Binding-site contacts:
Ligand atom CG contacts residue THR1 of chain 1.M at 3.8 Å.
Ligand atom CG contacts residue ASN104 of chain 1.B at 4.2 Å.
Ligand atom N contacts residue ASN105 of chain 1.B at 3.4 Å (h-bond).
Ligand atom CA contacts residue HIS219 of chain 1.B at 3.7 Å.
Ligand atom O contacts residue THR1 of chain 1.M at 3.8 Å.
Ligand atom C contacts residue THR1 of chain 1.M at 3.6 Å.
Ligand atom CA contacts residue ASN105 of chain 1.B at 4.3 Å.
Ligand atom CE contacts residue ASN104 of chain 1.B at 3.6 Å.
Ligand atom C contacts residue HIS219 of chain 1.B at 3.5 Å.
Ligand atom CD contacts residue ASN105 of chain 1.B at 4.1 Å.
Ligand atom CD contacts residue PHE123 of chain 1.B at 3.4 Å (hydrophobic).
Ligand atom NZ contacts residue PHE123 of chain 1.B at 3.8 Å.
Ligand atom N contacts residue THR1 of chain 1.M at 1.4 Å.
Ligand atom CA contacts residue ARG191 of chain 1.B at 4.5 Å.
Ligand atom CG contacts residue ASN105 of chain 1.B at 3.5 Å.
Ligand atom N contacts residue HIS219 of chain 1.B at 4.0 Å.
Ligand atom NZ contacts residue ASN104 of chain 1.B at 2.9 Å (h-bond).
Ligand atom CG contacts residue LEU190 of chain 1.B at 4.5 Å (hydrophobic).
Ligand atom CG contacts residue PHE123 of chain 1.B at 4.2 Å (hydrophobic).
Ligand atom CA contacts residue THR1 of chain 1.M at 2.5 Å.
Ligand atom CB contacts residue THR1 of chain 1.M at 3.5 Å.
Ligand atom OXT contacts residue HIS219 of chain 1.B at 3.5 Å (h-bond).
Ligand atom O contacts residue ASN105 of chain 1.B at 3.0 Å (h-bond).
Ligand atom CE contacts residue PHE123 of chain 1.B at 4.1 Å (hydrophobic).
Ligand atom O contacts residue HIS219 of chain 1.B at 3.6 Å.
Ligand atom CD contacts residue ASN104 of chain 1.B at 3.1 Å.
Ligand atom CB contacts residue LEU190 of chain 1.B at 4.2 Å (hydrophobic).
Ligand atom C contacts residue ASN105 of chain 1.B at 3.8 Å.
Ligand atom CE contacts residue ASN105 of chain 1.B at 4.3 Å.

The protein below binds the small molecule below.
Small molecule (SMILES): N[C@@H](CCCC[NH3+])C(=O)O

Sequence of chain 1.B:
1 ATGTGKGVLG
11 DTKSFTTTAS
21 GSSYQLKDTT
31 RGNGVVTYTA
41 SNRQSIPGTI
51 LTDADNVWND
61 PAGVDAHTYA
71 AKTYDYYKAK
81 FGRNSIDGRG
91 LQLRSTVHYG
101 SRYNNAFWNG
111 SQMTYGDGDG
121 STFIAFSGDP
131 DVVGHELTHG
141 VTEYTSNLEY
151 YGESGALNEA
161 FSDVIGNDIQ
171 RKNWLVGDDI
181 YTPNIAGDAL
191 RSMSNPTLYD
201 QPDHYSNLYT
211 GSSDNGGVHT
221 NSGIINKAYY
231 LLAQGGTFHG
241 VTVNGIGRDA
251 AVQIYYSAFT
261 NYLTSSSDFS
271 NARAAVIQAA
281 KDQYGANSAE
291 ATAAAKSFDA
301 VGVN